The small molecule below binds the protein below.
Small molecule (SMILES): CC(=O)N[C@@H]1[C@@H](O)[C@H](O)[C@@H](CO)O[C@H]1O

Sequence of chain 1.B:
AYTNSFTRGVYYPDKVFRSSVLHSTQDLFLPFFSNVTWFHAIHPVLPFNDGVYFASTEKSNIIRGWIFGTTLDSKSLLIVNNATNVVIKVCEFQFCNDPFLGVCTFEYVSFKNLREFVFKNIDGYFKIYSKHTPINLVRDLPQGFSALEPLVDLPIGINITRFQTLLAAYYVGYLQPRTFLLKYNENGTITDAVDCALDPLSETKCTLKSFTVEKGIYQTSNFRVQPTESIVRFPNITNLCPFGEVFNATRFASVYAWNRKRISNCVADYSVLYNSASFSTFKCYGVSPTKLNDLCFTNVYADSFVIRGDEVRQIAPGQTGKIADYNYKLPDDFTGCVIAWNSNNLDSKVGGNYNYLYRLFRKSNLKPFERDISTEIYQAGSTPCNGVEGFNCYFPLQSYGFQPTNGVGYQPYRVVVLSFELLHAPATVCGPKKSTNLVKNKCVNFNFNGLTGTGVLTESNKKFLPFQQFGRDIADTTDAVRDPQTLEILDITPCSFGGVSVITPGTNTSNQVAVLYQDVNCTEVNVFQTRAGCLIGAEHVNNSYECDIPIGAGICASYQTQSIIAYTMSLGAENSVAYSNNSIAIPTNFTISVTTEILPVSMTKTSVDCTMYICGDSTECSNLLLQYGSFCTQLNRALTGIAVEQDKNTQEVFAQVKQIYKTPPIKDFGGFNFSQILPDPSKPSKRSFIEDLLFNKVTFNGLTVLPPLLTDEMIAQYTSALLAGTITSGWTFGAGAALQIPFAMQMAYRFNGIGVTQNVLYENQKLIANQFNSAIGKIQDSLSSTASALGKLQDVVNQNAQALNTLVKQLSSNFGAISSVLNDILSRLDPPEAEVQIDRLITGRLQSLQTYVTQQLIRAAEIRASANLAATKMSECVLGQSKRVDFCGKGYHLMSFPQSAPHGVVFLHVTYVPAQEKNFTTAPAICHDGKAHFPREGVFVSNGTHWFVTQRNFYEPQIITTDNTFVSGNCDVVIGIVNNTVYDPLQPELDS

Binding-site contacts:
Ligand atom C1 contacts residue ASN603 of chain 1.B at 1.4 Å.
Ligand atom O7 contacts residue ASN603 of chain 1.B at 3.6 Å.
Ligand atom N2 contacts residue ASN603 of chain 1.B at 2.6 Å (h-bond).
Ligand atom C5 contacts residue ASN603 of chain 1.B at 3.7 Å.
Ligand atom O5 contacts residue ASN603 of chain 1.B at 2.4 Å (h-bond).
Ligand atom C2 contacts residue ASN603 of chain 1.B at 2.5 Å.
Ligand atom C8 contacts residue ASN603 of chain 1.B at 3.4 Å.
Ligand atom C3 contacts residue ASN603 of chain 1.B at 3.8 Å.
Ligand atom C4 contacts residue ASN603 of chain 1.B at 4.2 Å.
Ligand atom C7 contacts residue ASN603 of chain 1.B at 3.1 Å.